Binding-site contacts:
Ligand atom C1 contacts residue ASN386 of chain 1.B at 1.4 Å.
Ligand atom C5 contacts residue ASN386 of chain 1.B at 3.6 Å.
Ligand atom C7 contacts residue ASN386 of chain 1.B at 3.2 Å.
Ligand atom N2 contacts residue THR388 of chain 1.B at 4.1 Å.
Ligand atom C4 contacts residue ASN386 of chain 1.B at 4.1 Å.
Ligand atom O5 contacts residue ASN386 of chain 1.B at 2.2 Å (h-bond).
Ligand atom C8 contacts residue ASN386 of chain 1.B at 4.4 Å.
Ligand atom N2 contacts residue ASN386 of chain 1.B at 2.9 Å (h-bond).
Ligand atom O6 contacts residue ALA384 of chain 1.B at 4.0 Å.
Ligand atom C3 contacts residue ASN386 of chain 1.B at 3.7 Å.
Ligand atom C1 contacts residue THR388 of chain 1.B at 3.9 Å.
Ligand atom O6 contacts residue ASP390 of chain 1.B at 4.0 Å.
Ligand atom C2 contacts residue ASN386 of chain 1.B at 2.4 Å.
Ligand atom O7 contacts residue ASN386 of chain 1.B at 3.0 Å (h-bond).
Ligand atom C2 contacts residue THR388 of chain 1.B at 4.5 Å.

Sequence of chain 1.B:
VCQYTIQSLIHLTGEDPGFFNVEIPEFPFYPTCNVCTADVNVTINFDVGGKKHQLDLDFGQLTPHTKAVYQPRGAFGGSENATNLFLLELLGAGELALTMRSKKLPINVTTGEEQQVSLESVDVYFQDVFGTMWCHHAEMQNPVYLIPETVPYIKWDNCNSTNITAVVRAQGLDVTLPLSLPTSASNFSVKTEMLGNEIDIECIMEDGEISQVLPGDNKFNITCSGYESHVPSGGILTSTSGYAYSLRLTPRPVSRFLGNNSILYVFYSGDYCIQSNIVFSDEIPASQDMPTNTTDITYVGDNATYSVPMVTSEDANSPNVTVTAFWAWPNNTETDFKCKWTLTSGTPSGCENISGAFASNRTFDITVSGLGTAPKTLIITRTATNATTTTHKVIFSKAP

This protein binds this small molecule.
Small molecule (SMILES): CC(=O)N[C@@H]1[C@@H](O)[C@H](O)[C@@H](CO)O[C@H]1O